Sequence of chain 1.E:
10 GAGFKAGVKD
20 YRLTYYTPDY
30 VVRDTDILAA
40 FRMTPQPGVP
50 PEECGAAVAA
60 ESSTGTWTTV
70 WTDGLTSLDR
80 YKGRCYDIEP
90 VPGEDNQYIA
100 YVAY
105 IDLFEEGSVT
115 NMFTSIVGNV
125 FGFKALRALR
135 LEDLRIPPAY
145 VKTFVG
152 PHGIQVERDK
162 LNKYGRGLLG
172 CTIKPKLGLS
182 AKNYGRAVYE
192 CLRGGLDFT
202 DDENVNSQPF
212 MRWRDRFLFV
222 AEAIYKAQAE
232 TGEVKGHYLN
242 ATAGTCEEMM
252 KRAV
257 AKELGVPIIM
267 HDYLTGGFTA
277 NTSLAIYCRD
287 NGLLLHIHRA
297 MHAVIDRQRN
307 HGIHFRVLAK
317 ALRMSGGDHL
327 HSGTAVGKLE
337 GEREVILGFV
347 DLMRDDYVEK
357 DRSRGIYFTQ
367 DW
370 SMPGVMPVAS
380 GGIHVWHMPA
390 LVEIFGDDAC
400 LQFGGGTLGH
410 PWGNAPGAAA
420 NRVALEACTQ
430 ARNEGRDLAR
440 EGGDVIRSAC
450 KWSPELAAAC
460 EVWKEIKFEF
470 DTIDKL

The small molecule below binds the protein below.
Small molecule (SMILES): O=C(O)[C@@](O)(COP(=O)(O)O)[C@H](O)[C@H](O)COP(=O)(O)O

Sequence of chain 1.F:
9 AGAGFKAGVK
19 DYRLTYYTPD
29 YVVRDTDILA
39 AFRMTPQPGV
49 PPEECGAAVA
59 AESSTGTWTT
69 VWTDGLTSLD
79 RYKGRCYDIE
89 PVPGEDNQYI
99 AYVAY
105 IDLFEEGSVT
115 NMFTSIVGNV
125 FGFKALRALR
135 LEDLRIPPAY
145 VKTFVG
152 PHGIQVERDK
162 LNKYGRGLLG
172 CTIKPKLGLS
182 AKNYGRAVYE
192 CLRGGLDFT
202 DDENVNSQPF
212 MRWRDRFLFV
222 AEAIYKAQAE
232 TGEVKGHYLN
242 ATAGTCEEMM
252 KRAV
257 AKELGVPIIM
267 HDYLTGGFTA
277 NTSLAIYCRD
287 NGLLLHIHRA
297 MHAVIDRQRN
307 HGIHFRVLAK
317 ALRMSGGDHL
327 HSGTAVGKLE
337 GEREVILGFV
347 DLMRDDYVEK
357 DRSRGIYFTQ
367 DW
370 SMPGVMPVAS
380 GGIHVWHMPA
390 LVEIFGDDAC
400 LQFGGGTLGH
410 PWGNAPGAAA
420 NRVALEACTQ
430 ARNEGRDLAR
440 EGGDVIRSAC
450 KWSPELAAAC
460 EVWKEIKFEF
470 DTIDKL

Binding-site contacts:
Ligand atom O6P contacts residue ARG295 of chain 1.E at 3.0 Å (salt-bridge).
Ligand atom O2 contacts residue ASP203 of chain 1.E at 3.3 Å (salt-bridge).
Ligand atom O3 contacts residue HIS294 of chain 1.E at 2.8 Å (h-bond).
Ligand atom O2 contacts residue LYS175 of chain 1.E at 3.0 Å (salt-bridge).
Ligand atom O1P contacts residue LYS175 of chain 1.E at 3.4 Å.
Ligand atom O2P contacts residue GLY380 of chain 1.E at 3.3 Å.
Ligand atom O7 contacts residue GLU204 of chain 1.E at 3.3 Å (salt-bridge).
Ligand atom O7 contacts residue LYS177 of chain 1.E at 2.8 Å (salt-bridge).
Ligand atom O2 contacts residue THR173 of chain 1.E at 2.8 Å (h-bond).
Ligand atom C3 contacts residue MG1 of chain 1.QA at 3.0 Å.
Ligand atom O3 contacts residue MG1 of chain 1.QA at 2.1 Å.
Ligand atom O1P contacts residue GLY404 of chain 1.E at 2.8 Å (h-bond).
Ligand atom O7 contacts residue MG1 of chain 1.QA at 2.3 Å.
Ligand atom O6 contacts residue LYS334 of chain 1.E at 2.9 Å (salt-bridge).
Ligand atom O4 contacts residue GLY380 of chain 1.E at 3.4 Å (h-bond).
Ligand atom C contacts residue LYS175 of chain 1.E at 3.5 Å.
Ligand atom C contacts residue MG1 of chain 1.QA at 2.9 Å.
Ligand atom O1P contacts residue THR65 of chain 1.F at 2.6 Å (h-bond).
Ligand atom O2 contacts residue MG1 of chain 1.QA at 2.2 Å.
Ligand atom O2P contacts residue LYS334 of chain 1.E at 3.0 Å (salt-bridge).
Ligand atom C3 contacts residue KCX201 of chain 1.E at 3.1 Å.
Ligand atom O5P contacts residue HIS327 of chain 1.E at 2.8 Å (h-bond).
Ligand atom O3P contacts residue GLY403 of chain 1.E at 2.8 Å (h-bond).
Ligand atom O2P contacts residue GLY381 of chain 1.E at 2.8 Å (h-bond).
Ligand atom O2 contacts residue KCX201 of chain 1.E at 3.2 Å (h-bond).
Ligand atom O3 contacts residue KCX201 of chain 1.E at 2.5 Å (h-bond).
Ligand atom O1 contacts residue LYS175 of chain 1.E at 3.2 Å (salt-bridge).
Ligand atom O5P contacts residue SER379 of chain 1.E at 3.5 Å (h-bond).
Ligand atom C2 contacts residue MG1 of chain 1.QA at 2.8 Å.
Ligand atom P1 contacts residue THR65 of chain 1.F at 3.5 Å.
Ligand atom O6 contacts residue GLU60 of chain 1.F at 3.5 Å (salt-bridge).
Ligand atom O5 contacts residue LEU335 of chain 1.E at 3.3 Å.
Ligand atom O2P contacts residue THR65 of chain 1.F at 3.5 Å (h-bond).
Ligand atom O7 contacts residue LYS175 of chain 1.E at 3.4 Å (salt-bridge).
Ligand atom O7 contacts residue ASP203 of chain 1.E at 3.2 Å (salt-bridge).
Ligand atom O3 contacts residue GLU204 of chain 1.E at 3.0 Å (salt-bridge).
Ligand atom O4 contacts residue SER379 of chain 1.E at 2.6 Å (h-bond).
Ligand atom O4P contacts residue ARG295 of chain 1.E at 2.9 Å (salt-bridge).
Ligand atom O2P contacts residue TRP66 of chain 1.F at 3.3 Å.
Ligand atom O7 contacts residue ASN123 of chain 1.F at 3.0 Å (h-bond).